A small-molecule ligand and the protein it binds are described below.
Small molecule (SMILES): CC[C@H](C)[C@H](NC(=O)[C@H](CC(C)C)NC(=O)[C@H](CC(N)=O)NC(=O)[C@@H](N)CC(=O)O)C(=O)N[C@@H](Cc1ccc(O)cc1)C(=O)N[C@@H](CC(C)C)C(=O)N[C@@H](CC(=O)O)C(=O)N[C@@H](CC(C)C)C(=O)N[C@@H](C)C=O

Binding-site contacts:
Ligand atom CD1 contacts residue GLU114 of chain 1.A at 4.0 Å.
Ligand atom C contacts residue LEU111 of chain 1.A at 3.7 Å (hydrophobic).
Ligand atom CD1 contacts residue PHE74 of chain 1.A at 4.0 Å (hydrophobic).
Ligand atom CD2 contacts residue PHE74 of chain 1.A at 3.8 Å (hydrophobic).
Ligand atom C contacts residue LYS71 of chain 1.A at 4.2 Å.
Ligand atom CB contacts residue GLN129 of chain 1.A at 3.5 Å.
Ligand atom CB contacts residue LYS71 of chain 1.A at 4.0 Å.
Ligand atom O contacts residue GLU75 of chain 1.A at 4.2 Å.
Ligand atom N contacts residue LEU111 of chain 1.A at 4.1 Å.
Ligand atom O contacts residue LYS71 of chain 1.A at 3.1 Å (salt-bridge).
Ligand atom O contacts residue PHE74 of chain 1.A at 3.5 Å.
Ligand atom CG2 contacts residue LEU150 of chain 1.A at 3.5 Å (hydrophobic).
Ligand atom CG contacts residue ASN108 of chain 1.A at 4.1 Å.
Ligand atom CB contacts residue GLN129 of chain 1.A at 4.0 Å.
Ligand atom CD2 contacts residue ILE115 of chain 1.A at 4.0 Å (hydrophobic).
Ligand atom CB contacts residue ASN108 of chain 1.A at 4.0 Å.
Ligand atom C contacts residue LYS78 of chain 1.A at 3.2 Å.
Ligand atom CD1 contacts residue TYR68 of chain 1.A at 4.0 Å (hydrophobic).
Ligand atom CB contacts residue PHE74 of chain 1.A at 4.3 Å (hydrophobic).
Ligand atom O contacts residue LYS78 of chain 1.A at 3.0 Å (salt-bridge).
Ligand atom O contacts residue LYS71 of chain 1.A at 3.6 Å.
Ligand atom C contacts residue LEU111 of chain 1.A at 4.1 Å (hydrophobic).
Ligand atom CD1 contacts residue PHE104 of chain 1.A at 4.0 Å (hydrophobic).
Ligand atom N contacts residue LYS78 of chain 1.A at 4.2 Å.
Ligand atom CD1 contacts residue LEU130 of chain 1.A at 4.2 Å (hydrophobic).
Ligand atom CD1 contacts residue ASN108 of chain 1.A at 3.8 Å.
Ligand atom O contacts residue LEU111 of chain 1.A at 3.6 Å.
Ligand atom CA contacts residue LYS71 of chain 1.A at 3.8 Å.
Ligand atom C contacts residue LYS78 of chain 1.A at 4.0 Å.
Ligand atom CA contacts residue LYS78 of chain 1.A at 3.5 Å.
Ligand atom CD2 contacts residue LYS71 of chain 1.A at 3.7 Å.
Ligand atom O contacts residue LYS78 of chain 1.A at 2.5 Å (salt-bridge).
Ligand atom CB contacts residue LEU130 of chain 1.A at 4.0 Å (hydrophobic).
Ligand atom CB contacts residue LEU111 of chain 1.A at 3.7 Å (hydrophobic).
Ligand atom C contacts residue LYS71 of chain 1.A at 4.1 Å.
Ligand atom CD1 contacts residue ARG67 of chain 1.A at 3.5 Å.
Ligand atom O contacts residue LEU130 of chain 1.A at 4.1 Å.
Ligand atom CD1 contacts residue ASN127 of chain 1.A at 3.6 Å.
Ligand atom N contacts residue PHE74 of chain 1.A at 4.2 Å.
Ligand atom CA contacts residue LEU111 of chain 1.A at 3.7 Å (hydrophobic).

Sequence of chain 1.A:
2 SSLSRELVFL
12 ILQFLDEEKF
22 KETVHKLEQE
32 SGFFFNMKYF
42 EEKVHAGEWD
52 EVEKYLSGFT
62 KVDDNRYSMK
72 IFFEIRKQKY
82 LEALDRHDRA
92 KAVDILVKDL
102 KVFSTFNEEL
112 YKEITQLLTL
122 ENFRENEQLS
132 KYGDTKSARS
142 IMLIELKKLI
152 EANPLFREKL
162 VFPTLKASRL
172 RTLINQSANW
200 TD